Binding-site contacts:
Ligand atom C6 contacts residue THR618 of chain 1.A at 4.1 Å.
Ligand atom C4 contacts residue ASN616 of chain 1.A at 4.2 Å.
Ligand atom C2 contacts residue ASN616 of chain 1.A at 2.4 Å.
Ligand atom C5 contacts residue THR618 of chain 1.A at 4.4 Å.
Ligand atom O5 contacts residue THR618 of chain 1.A at 4.1 Å.
Ligand atom O5 contacts residue ASN616 of chain 1.A at 2.4 Å (h-bond).
Ligand atom C3 contacts residue ASN616 of chain 1.A at 3.8 Å.
Ligand atom C6 contacts residue ASN616 of chain 1.A at 4.5 Å.
Ligand atom C5 contacts residue ASN616 of chain 1.A at 3.7 Å.
Ligand atom N2 contacts residue ASN616 of chain 1.A at 2.9 Å (h-bond).
Ligand atom C8 contacts residue ASN616 of chain 1.A at 4.3 Å.
Ligand atom C1 contacts residue ASN616 of chain 1.A at 1.4 Å.
Ligand atom O7 contacts residue ASN616 of chain 1.A at 2.6 Å (h-bond).
Ligand atom C7 contacts residue ASN616 of chain 1.A at 3.0 Å.

The small molecule below binds the protein below.
Small molecule (SMILES): CC(=O)N[C@@H]1[C@@H](O)[C@H](O)[C@@H](CO)O[C@H]1O

Sequence of chain 1.A:
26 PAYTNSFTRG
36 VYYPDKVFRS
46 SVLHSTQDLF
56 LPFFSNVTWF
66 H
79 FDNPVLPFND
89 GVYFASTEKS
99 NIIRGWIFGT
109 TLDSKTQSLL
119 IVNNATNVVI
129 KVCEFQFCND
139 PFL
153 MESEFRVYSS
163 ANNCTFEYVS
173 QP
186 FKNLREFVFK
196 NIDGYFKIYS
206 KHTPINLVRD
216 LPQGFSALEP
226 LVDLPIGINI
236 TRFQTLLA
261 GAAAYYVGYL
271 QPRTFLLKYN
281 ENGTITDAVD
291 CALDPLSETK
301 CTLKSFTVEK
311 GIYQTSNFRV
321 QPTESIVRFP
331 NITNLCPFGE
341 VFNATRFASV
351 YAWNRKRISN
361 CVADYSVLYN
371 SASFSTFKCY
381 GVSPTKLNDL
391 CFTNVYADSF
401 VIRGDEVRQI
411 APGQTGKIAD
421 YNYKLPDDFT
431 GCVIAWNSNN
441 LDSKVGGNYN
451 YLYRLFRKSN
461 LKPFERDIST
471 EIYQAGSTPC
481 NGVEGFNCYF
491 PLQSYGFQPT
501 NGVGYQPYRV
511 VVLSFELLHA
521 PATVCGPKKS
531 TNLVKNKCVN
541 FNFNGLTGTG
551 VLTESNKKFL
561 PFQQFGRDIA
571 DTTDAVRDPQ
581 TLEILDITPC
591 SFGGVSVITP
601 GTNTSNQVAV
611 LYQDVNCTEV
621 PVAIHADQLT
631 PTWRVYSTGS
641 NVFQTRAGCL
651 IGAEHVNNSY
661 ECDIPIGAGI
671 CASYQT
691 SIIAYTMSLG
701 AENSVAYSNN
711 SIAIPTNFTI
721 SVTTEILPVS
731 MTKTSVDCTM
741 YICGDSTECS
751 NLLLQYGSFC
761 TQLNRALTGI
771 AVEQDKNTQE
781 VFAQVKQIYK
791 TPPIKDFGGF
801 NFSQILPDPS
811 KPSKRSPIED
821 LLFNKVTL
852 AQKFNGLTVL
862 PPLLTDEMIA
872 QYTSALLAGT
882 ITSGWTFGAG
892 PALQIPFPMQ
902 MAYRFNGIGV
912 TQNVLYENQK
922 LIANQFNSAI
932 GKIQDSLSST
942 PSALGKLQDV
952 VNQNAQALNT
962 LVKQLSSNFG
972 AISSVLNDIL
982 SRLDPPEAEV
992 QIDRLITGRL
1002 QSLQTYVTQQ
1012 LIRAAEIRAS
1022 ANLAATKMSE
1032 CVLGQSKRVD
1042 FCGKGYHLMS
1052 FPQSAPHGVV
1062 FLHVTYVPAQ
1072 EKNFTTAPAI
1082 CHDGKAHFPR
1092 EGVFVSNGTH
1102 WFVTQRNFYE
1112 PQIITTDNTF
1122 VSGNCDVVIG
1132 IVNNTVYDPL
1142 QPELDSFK